This small molecule binds to this protein.
Small molecule (SMILES): Nc1nc2c([nH]c(=O)n2[C@H]2C[C@H](O)[C@@H](CO[P](=O)(O)O[P](=O)(O)OP(=O)(O)O)O2)c(=O)[nH]1

Sequence of chain 2.E:
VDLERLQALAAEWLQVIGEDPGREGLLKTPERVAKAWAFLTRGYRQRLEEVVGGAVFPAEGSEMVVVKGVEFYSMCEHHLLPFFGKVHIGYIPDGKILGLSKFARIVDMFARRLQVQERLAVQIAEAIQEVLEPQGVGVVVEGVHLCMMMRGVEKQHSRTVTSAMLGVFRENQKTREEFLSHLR

Sequence of chain 1.B:
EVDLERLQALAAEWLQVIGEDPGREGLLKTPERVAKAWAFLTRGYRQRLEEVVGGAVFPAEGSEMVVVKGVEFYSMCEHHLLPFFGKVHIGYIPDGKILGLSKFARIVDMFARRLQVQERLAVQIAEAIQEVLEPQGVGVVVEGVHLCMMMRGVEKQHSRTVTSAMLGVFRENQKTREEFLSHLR

Binding-site contacts:
Ligand atom PG contacts residue SER133 of chain 2.E at 3.5 Å.
Ligand atom O8 contacts residue ZN1 of chain 2.L at 2.0 Å.
Ligand atom O2G contacts residue SER133 of chain 2.E at 2.6 Å (h-bond).
Ligand atom O6 contacts residue GLN149 of chain 2.D at 2.7 Å (h-bond).
Ligand atom C2' contacts residue SER133 of chain 2.E at 3.5 Å.
Ligand atom O1G contacts residue ARG183 of chain 2.D at 2.8 Å (salt-bridge).
Ligand atom C8 contacts residue ZN1 of chain 2.L at 3.0 Å.
Ligand atom O8 contacts residue HIS111 of chain 2.D at 3.1 Å (h-bond).
Ligand atom O4' contacts residue HIS110 of chain 2.D at 3.3 Å.
Ligand atom C8 contacts residue HIS110 of chain 2.D at 3.1 Å.
Ligand atom C1' contacts residue GLY131 of chain 2.E at 3.4 Å.
Ligand atom O8 contacts residue HIS110 of chain 2.D at 3.4 Å (h-bond).
Ligand atom O3G contacts residue ARG183 of chain 2.D at 2.8 Å (salt-bridge).
Ligand atom N2 contacts residue GLU150 of chain 2.D at 2.7 Å (salt-bridge).
Ligand atom O3' contacts residue SER133 of chain 2.E at 2.6 Å (h-bond).
Ligand atom O3A contacts residue ARG64 of chain 1.B at 3.2 Å.
Ligand atom O2A contacts residue LYS134 of chain 2.E at 3.0 Å (salt-bridge).
Ligand atom O6 contacts residue VAL148 of chain 2.D at 3.2 Å.
Ligand atom O3G contacts residue SER133 of chain 2.E at 3.2 Å (h-bond).
Ligand atom C2 contacts residue GLU150 of chain 2.D at 3.5 Å.
Ligand atom C2 contacts residue LEU132 of chain 2.E at 3.5 Å (hydrophobic).
Ligand atom C3' contacts residue SER133 of chain 2.E at 3.0 Å.
Ligand atom O8 contacts residue CYS179 of chain 2.D at 3.3 Å (h-bond).
Ligand atom O2G contacts residue ARG137 of chain 2.E at 2.9 Å (salt-bridge).
Ligand atom O1B contacts residue ARG183 of chain 2.D at 3.3 Å (salt-bridge).
Ligand atom O3' contacts residue LYS134 of chain 2.E at 3.3 Å.
Ligand atom O2G contacts residue LYS134 of chain 2.E at 2.9 Å (salt-bridge).
Ligand atom O1A contacts residue ARG64 of chain 1.B at 2.8 Å (salt-bridge).
Ligand atom N1 contacts residue GLU150 of chain 2.D at 2.9 Å (salt-bridge).
Ligand atom N3 contacts residue LEU132 of chain 2.E at 3.1 Å (h-bond).
Ligand atom N9 contacts residue HIS110 of chain 2.D at 3.3 Å (h-bond).
Ligand atom O1G contacts residue ARG137 of chain 2.E at 3.0 Å (salt-bridge).
Ligand atom O3B contacts residue LYS134 of chain 2.E at 3.1 Å (salt-bridge).
Ligand atom N2 contacts residue LEU130 of chain 2.E at 3.2 Å (h-bond).
Ligand atom N7 contacts residue HIS110 of chain 2.D at 3.3 Å (h-bond).
Ligand atom O6 contacts residue HIS177 of chain 2.D at 3.5 Å.
Ligand atom N7 contacts residue ZN1 of chain 2.L at 3.6 Å.
Ligand atom O3' contacts residue GLY131 of chain 2.E at 3.4 Å.
Ligand atom O1B contacts residue HIS111 of chain 2.D at 2.6 Å (h-bond).
Ligand atom N3 contacts residue GLY131 of chain 2.E at 3.4 Å.

Sequence of chain 2.D:
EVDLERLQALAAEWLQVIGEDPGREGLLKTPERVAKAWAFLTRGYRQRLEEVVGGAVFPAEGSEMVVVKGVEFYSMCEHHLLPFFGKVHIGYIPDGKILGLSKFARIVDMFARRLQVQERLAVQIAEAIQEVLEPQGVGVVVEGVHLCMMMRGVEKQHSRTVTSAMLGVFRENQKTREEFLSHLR